The small molecule below binds the protein below.
Small molecule (SMILES): O=C(O)[C@@H](O)[C@@H](O)[C@H](O)[C@H](O)CO

Binding-site contacts:
Ligand atom O2 contacts residue ASN208 of chain 1.A at 2.6 Å (h-bond).
Ligand atom O1B contacts residue ARG168 of chain 1.A at 2.8 Å (salt-bridge).
Ligand atom O6 contacts residue GLY90 of chain 1.A at 2.9 Å (h-bond).
Ligand atom O4 contacts residue ARG145 of chain 1.A at 2.9 Å (salt-bridge).
Ligand atom C1 contacts residue ARG168 of chain 1.A at 3.6 Å.
Ligand atom O5 contacts residue VAL172 of chain 1.A at 3.3 Å.
Ligand atom O5 contacts residue PRO170 of chain 1.A at 3.6 Å.
Ligand atom C6 contacts residue GLY90 of chain 1.A at 3.6 Å.
Ligand atom O6 contacts residue SER92 of chain 1.A at 3.0 Å (h-bond).
Ligand atom O6 contacts residue THR89 of chain 1.A at 3.8 Å.
Ligand atom O5 contacts residue SER92 of chain 1.A at 2.7 Å (h-bond).
Ligand atom O6 contacts residue GLU72 of chain 1.A at 2.6 Å (salt-bridge).
Ligand atom C2 contacts residue ASN208 of chain 1.A at 3.6 Å.
Ligand atom C1 contacts residue ASN208 of chain 1.A at 3.8 Å.
Ligand atom O1A contacts residue ARG168 of chain 1.A at 2.8 Å (salt-bridge).
Ligand atom O4 contacts residue GLU91 of chain 1.A at 2.6 Å (salt-bridge).
Ligand atom O2 contacts residue ARG148 of chain 1.A at 3.0 Å (salt-bridge).
Ligand atom O2 contacts residue ARG145 of chain 1.A at 2.9 Å (salt-bridge).
Ligand atom O1A contacts residue LEU33 of chain 1.A at 3.9 Å.
Ligand atom O1B contacts residue PRO170 of chain 1.A at 3.9 Å.
Ligand atom C5 contacts residue SER92 of chain 1.A at 3.4 Å.
Ligand atom C3 contacts residue LEU33 of chain 1.A at 3.9 Å (hydrophobic).
Ligand atom C6 contacts residue GLU91 of chain 1.A at 3.7 Å.
Ligand atom C4 contacts residue GLU91 of chain 1.A at 3.4 Å.
Ligand atom O3 contacts residue TRP40 of chain 1.A at 3.7 Å.
Ligand atom O1A contacts residue PHE191 of chain 1.A at 3.6 Å.
Ligand atom O4 contacts residue ARG148 of chain 1.A at 3.1 Å (salt-bridge).
Ligand atom C1 contacts residue PHE191 of chain 1.A at 3.7 Å (hydrophobic).
Ligand atom O1B contacts residue PHE191 of chain 1.A at 3.9 Å.
Ligand atom O1B contacts residue ARG148 of chain 1.A at 3.0 Å (salt-bridge).
Ligand atom O5 contacts residue GLU91 of chain 1.A at 2.8 Å (salt-bridge).
Ligand atom O6 contacts residue GLU91 of chain 1.A at 3.4 Å (salt-bridge).
Ligand atom O3 contacts residue ILE235 of chain 1.A at 3.6 Å.
Ligand atom O1B contacts residue ASN208 of chain 1.A at 3.0 Å (h-bond).
Ligand atom C6 contacts residue GLU72 of chain 1.A at 3.4 Å.
Ligand atom C5 contacts residue GLU72 of chain 1.A at 3.6 Å.
Ligand atom C5 contacts residue GLU91 of chain 1.A at 3.4 Å.
Ligand atom O2 contacts residue LEU212 of chain 1.A at 3.5 Å.
Ligand atom O3 contacts residue ARG145 of chain 1.A at 3.1 Å (salt-bridge).
Ligand atom O1A contacts residue PRO170 of chain 1.A at 3.7 Å.

Sequence of chain 1.A:
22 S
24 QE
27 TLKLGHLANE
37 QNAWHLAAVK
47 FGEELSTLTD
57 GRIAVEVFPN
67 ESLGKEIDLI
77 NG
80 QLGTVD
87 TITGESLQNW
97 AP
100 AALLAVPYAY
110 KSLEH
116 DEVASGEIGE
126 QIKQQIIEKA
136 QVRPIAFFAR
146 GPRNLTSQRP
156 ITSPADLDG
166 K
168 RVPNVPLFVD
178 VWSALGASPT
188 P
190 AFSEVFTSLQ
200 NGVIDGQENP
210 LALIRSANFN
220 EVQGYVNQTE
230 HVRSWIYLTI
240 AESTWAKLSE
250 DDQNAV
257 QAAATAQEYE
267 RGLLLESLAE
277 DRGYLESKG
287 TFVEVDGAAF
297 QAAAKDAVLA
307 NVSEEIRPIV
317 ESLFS